Binding-site contacts:
Ligand atom C1 contacts residue ASN315 of chain 57.H at 1.4 Å.
Ligand atom C8 contacts residue ILE281 of chain 57.H at 4.5 Å (hydrophobic).
Ligand atom C6 contacts residue THR313 of chain 57.H at 4.5 Å.
Ligand atom O5 contacts residue THR313 of chain 57.H at 4.3 Å.
Ligand atom O7 contacts residue ASN315 of chain 57.H at 4.2 Å.
Ligand atom O5 contacts residue ASN315 of chain 57.H at 2.4 Å (h-bond).
Ligand atom C1 contacts residue VAL314 of chain 57.H at 4.4 Å (hydrophobic).
Ligand atom C5 contacts residue ASN315 of chain 57.H at 3.7 Å.
Ligand atom C4 contacts residue ASN315 of chain 57.H at 4.3 Å.
Ligand atom O5 contacts residue VAL314 of chain 57.H at 3.8 Å.
Ligand atom C8 contacts residue ASN315 of chain 57.H at 3.5 Å.
Ligand atom N2 contacts residue ASN315 of chain 57.H at 2.8 Å (h-bond).
Ligand atom C7 contacts residue ASN315 of chain 57.H at 3.3 Å.
Ligand atom C3 contacts residue ASN315 of chain 57.H at 3.8 Å.
Ligand atom C2 contacts residue ASN315 of chain 57.H at 2.5 Å.
Ligand atom C6 contacts residue ASN315 of chain 57.H at 4.5 Å.

A protein and the small-molecule ligand that binds it are described below.
Small molecule (SMILES): CC(=O)N[C@@H]1[C@@H](O)[C@H](O)[C@@H](CO)O[C@H]1O

Sequence of chain 57.H:
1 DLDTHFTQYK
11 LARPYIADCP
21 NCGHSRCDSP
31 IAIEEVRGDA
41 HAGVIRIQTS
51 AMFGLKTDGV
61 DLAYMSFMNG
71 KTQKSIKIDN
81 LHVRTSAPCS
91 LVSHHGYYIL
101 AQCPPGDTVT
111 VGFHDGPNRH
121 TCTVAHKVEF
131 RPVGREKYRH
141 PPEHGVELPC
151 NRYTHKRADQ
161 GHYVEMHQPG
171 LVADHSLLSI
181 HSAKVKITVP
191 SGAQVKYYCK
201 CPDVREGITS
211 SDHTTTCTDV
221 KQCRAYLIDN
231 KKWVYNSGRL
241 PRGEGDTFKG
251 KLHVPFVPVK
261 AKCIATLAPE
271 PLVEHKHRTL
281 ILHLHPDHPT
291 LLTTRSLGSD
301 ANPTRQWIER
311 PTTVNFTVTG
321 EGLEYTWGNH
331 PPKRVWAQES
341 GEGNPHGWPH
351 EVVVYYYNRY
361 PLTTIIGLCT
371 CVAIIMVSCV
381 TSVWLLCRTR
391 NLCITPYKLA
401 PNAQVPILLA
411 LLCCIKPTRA